Binding-site contacts:
Ligand atom C2 contacts residue LEU136 of chain 1.C at 4.0 Å (hydrophobic).
Ligand atom C7 contacts residue ALA404 of chain 1.C at 3.7 Å (hydrophobic).
Ligand atom C8 contacts residue U2F1 of chain 1.H at 4.2 Å.
Ligand atom C9 contacts residue U2F1 of chain 1.H at 4.4 Å.
Ligand atom C11 contacts residue HIS38 of chain 1.C at 4.2 Å.
Ligand atom O3 contacts residue CYS162 of chain 1.C at 4.0 Å.
Ligand atom C14 contacts residue HIS38 of chain 1.C at 3.3 Å.
Ligand atom C6 contacts residue LEU136 of chain 1.C at 4.5 Å (hydrophobic).
Ligand atom O2 contacts residue LEU215 of chain 1.C at 4.1 Å.
Ligand atom C4 contacts residue ALA404 of chain 1.C at 4.3 Å (hydrophobic).
Ligand atom C11 contacts residue HIS101 of chain 1.C at 3.6 Å.
Ligand atom C1 contacts residue LEU136 of chain 1.C at 4.0 Å (hydrophobic).
Ligand atom C8 contacts residue ALA404 of chain 1.C at 4.0 Å (hydrophobic).
Ligand atom C2 contacts residue GLU405 of chain 1.C at 4.0 Å.
Ligand atom C3 contacts residue LEU136 of chain 1.C at 4.3 Å (hydrophobic).
Ligand atom C10 contacts residue HIS101 of chain 1.C at 4.4 Å.
Ligand atom O2 contacts residue VAL201 of chain 1.C at 3.8 Å.
Ligand atom C6 contacts residue ALA404 of chain 1.C at 4.2 Å (hydrophobic).
Ligand atom O2 contacts residue PRO203 of chain 1.C at 3.9 Å.
Ligand atom C7 contacts residue GLU102 of chain 1.C at 3.3 Å.
Ligand atom C9 contacts residue HIS38 of chain 1.C at 3.6 Å.
Ligand atom C1 contacts residue GLU405 of chain 1.C at 3.8 Å.
Ligand atom C5 contacts residue ALA404 of chain 1.C at 3.8 Å (hydrophobic).
Ligand atom C14 contacts residue U2F1 of chain 1.H at 3.7 Å.
Ligand atom C5 contacts residue GLU102 of chain 1.C at 3.8 Å.
Ligand atom C6 contacts residue GLU405 of chain 1.C at 3.8 Å.
Ligand atom C8 contacts residue GLU102 of chain 1.C at 4.5 Å.
Ligand atom C8 contacts residue HIS38 of chain 1.C at 4.0 Å.
Ligand atom C13 contacts residue U2F1 of chain 1.H at 4.3 Å.
Ligand atom C13 contacts residue HIS38 of chain 1.C at 3.5 Å.
Ligand atom O3 contacts residue GLU405 of chain 1.C at 3.5 Å.
Ligand atom O3 contacts residue SER158 of chain 1.C at 3.3 Å.
Ligand atom C4 contacts residue GLU102 of chain 1.C at 3.4 Å.
Ligand atom C2 contacts residue CYS162 of chain 1.C at 4.1 Å (hydrophobic).
Ligand atom C12 contacts residue HIS38 of chain 1.C at 4.0 Å.
Ligand atom C10 contacts residue GLU102 of chain 1.C at 4.0 Å.
Ligand atom O3 contacts residue U2F1 of chain 1.H at 4.4 Å.
Ligand atom C10 contacts residue HIS38 of chain 1.C at 4.1 Å.
Ligand atom O1 contacts residue HIS101 of chain 1.C at 4.3 Å.
Ligand atom O3 contacts residue LEU136 of chain 1.C at 4.4 Å.

This small molecule binds to this protein.
Small molecule (SMILES): Oc1ccc(/C=C/c2cc(O)cc(O)c2)cc1

Sequence of chain 1.C:
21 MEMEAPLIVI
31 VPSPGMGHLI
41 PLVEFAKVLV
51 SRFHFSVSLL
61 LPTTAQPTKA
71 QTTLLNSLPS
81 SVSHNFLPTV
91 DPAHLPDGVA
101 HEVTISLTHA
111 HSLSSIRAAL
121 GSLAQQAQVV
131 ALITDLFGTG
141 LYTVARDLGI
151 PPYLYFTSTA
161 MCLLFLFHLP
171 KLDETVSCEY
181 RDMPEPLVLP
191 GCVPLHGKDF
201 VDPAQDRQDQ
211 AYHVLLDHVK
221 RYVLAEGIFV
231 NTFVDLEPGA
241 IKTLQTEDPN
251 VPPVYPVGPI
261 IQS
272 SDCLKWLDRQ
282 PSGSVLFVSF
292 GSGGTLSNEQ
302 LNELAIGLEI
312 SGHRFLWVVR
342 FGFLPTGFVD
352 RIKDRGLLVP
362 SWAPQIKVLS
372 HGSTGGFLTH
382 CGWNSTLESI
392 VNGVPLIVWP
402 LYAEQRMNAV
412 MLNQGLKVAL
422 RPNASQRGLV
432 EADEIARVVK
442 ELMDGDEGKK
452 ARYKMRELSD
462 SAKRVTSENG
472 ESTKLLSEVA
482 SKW